Sequence of chain 1.A:
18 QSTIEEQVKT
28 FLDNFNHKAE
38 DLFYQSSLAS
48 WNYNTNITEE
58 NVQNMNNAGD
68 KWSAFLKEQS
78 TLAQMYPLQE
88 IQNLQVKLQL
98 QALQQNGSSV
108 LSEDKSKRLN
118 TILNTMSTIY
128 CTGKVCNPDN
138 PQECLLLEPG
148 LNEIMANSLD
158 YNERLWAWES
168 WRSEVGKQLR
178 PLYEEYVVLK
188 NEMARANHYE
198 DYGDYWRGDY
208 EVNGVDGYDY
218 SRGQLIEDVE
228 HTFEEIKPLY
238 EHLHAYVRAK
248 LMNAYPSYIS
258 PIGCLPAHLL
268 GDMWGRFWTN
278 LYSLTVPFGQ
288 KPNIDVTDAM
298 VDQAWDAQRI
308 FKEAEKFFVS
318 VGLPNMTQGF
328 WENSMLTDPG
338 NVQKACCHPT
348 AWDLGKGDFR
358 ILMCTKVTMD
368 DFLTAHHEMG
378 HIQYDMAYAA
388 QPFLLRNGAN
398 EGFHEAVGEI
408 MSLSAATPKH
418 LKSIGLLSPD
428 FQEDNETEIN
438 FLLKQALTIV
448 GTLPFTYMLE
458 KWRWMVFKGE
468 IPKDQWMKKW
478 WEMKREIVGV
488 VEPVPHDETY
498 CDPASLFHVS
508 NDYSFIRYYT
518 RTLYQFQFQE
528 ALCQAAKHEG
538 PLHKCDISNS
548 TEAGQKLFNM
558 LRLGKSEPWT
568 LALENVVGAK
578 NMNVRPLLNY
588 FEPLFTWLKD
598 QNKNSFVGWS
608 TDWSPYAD

The protein below binds the small molecule below.
Small molecule (SMILES): CC(=O)N[C@H]1[C@H](O[C@H]2[C@H](O)[C@@H](NC(C)=O)CO[C@@H]2CO)O[C@H](CO)[C@@H](O[C@@H]2O[C@H](CO[C@H]3O[C@H](CO)[C@@H](O)[C@H](O)[C@@H]3O)[C@@H](O)[C@H](O[C@H]3O[C@H](CO)[C@@H](O)[C@H](O)[C@@H]3O)[C@@H]2O)[C@@H]1O

Binding-site contacts:
Ligand atom C8 contacts residue ASN546 of chain 1.A at 3.4 Å.
Ligand atom O5 contacts residue ASN546 of chain 1.A at 4.0 Å.
Ligand atom C8 contacts residue SER420 of chain 1.A at 4.3 Å.
Ligand atom N2 contacts residue ASN546 of chain 1.A at 3.0 Å (h-bond).
Ligand atom C7 contacts residue ASN546 of chain 1.A at 2.9 Å.
Ligand atom O7 contacts residue ASN546 of chain 1.A at 3.1 Å (h-bond).
Ligand atom C8 contacts residue SER545 of chain 1.A at 3.6 Å.
Ligand atom C2 contacts residue ASN546 of chain 1.A at 3.5 Å.
Ligand atom C1 contacts residue ASN546 of chain 1.A at 3.1 Å.